Sequence of chain 1.F:
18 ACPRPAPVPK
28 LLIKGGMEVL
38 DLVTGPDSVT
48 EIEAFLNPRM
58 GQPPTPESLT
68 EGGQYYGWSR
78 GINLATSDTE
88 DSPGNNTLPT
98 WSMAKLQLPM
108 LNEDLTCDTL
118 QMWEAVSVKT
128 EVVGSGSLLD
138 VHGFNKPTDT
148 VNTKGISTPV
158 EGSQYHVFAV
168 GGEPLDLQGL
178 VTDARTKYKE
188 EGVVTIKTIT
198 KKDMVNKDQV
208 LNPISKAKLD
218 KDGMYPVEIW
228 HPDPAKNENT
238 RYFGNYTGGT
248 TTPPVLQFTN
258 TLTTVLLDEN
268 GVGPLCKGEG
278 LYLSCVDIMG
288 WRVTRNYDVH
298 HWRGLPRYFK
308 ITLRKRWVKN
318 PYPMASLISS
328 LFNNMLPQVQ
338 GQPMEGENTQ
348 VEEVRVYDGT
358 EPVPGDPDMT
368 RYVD

Binding-site contacts:
Ligand atom O3 contacts residue VAL296 of chain 1.F at 4.3 Å.
Ligand atom C2 contacts residue GLY78 of chain 1.F at 4.1 Å.
Ligand atom C3 contacts residue VAL296 of chain 1.F at 3.7 Å (hydrophobic).
Ligand atom C8 contacts residue ARG77 of chain 1.F at 4.1 Å.
Ligand atom O8 contacts residue GLU87 of chain 1.F at 3.9 Å.
Ligand atom O4 contacts residue ILE79 of chain 1.F at 3.6 Å (h-bond).
Ligand atom O1A contacts residue ARG77 of chain 1.F at 3.0 Å (salt-bridge).
Ligand atom O4 contacts residue THR291 of chain 1.F at 3.4 Å.
Ligand atom O8 contacts residue TYR72 of chain 1.F at 3.9 Å.
Ligand atom O1A contacts residue SER89 of chain 1.F at 4.1 Å.
Ligand atom C5 contacts residue TYR72 of chain 1.F at 3.5 Å (hydrophobic).
Ligand atom C6 contacts residue ARG77 of chain 1.F at 4.3 Å.
Ligand atom C1 contacts residue SER89 of chain 1.F at 4.2 Å.
Ligand atom O1A contacts residue GLY78 of chain 1.F at 3.7 Å.
Ligand atom O3 contacts residue GLY78 of chain 1.F at 3.6 Å.
Ligand atom C1 contacts residue GLY78 of chain 1.F at 4.1 Å.
Ligand atom C10 contacts residue TYR72 of chain 1.F at 4.1 Å (hydrophobic).
Ligand atom C6 contacts residue ASN93 of chain 1.F at 3.1 Å.
Ligand atom O4 contacts residue GLY78 of chain 1.F at 3.2 Å.
Ligand atom O8 contacts residue ARG77 of chain 1.F at 3.1 Å (salt-bridge).
Ligand atom O1B contacts residue ARG77 of chain 1.F at 2.5 Å (salt-bridge).
Ligand atom C3 contacts residue GLY78 of chain 1.F at 4.1 Å.
Ligand atom C6 contacts residue TYR72 of chain 1.F at 3.8 Å (hydrophobic).
Ligand atom C4 contacts residue GLY78 of chain 1.F at 3.4 Å.
Ligand atom O4 contacts residue HIS298 of chain 1.F at 3.0 Å (h-bond).
Ligand atom O4 contacts residue ASN80 of chain 1.F at 4.0 Å.
Ligand atom C5 contacts residue ASN93 of chain 1.F at 4.1 Å.
Ligand atom O1A contacts residue TYR72 of chain 1.F at 3.1 Å.
Ligand atom C1 contacts residue ARG77 of chain 1.F at 3.1 Å.
Ligand atom O1B contacts residue SER89 of chain 1.F at 3.5 Å (h-bond).
Ligand atom C11 contacts residue ASP85 of chain 5.F at 4.2 Å.
Ligand atom C3 contacts residue GLY78 of chain 1.F at 3.9 Å.
Ligand atom N5 contacts residue TYR72 of chain 1.F at 3.0 Å (h-bond).
Ligand atom C4 contacts residue TYR72 of chain 1.F at 3.4 Å (hydrophobic).
Ligand atom C1 contacts residue TYR72 of chain 1.F at 4.0 Å (hydrophobic).
Ligand atom C4 contacts residue HIS298 of chain 1.F at 4.0 Å.
Ligand atom O4 contacts residue TYR72 of chain 1.F at 3.8 Å.
Ligand atom C3 contacts residue HIS298 of chain 1.F at 4.1 Å.
Ligand atom C3 contacts residue ARG77 of chain 1.F at 4.1 Å.
Ligand atom O6 contacts residue ASN93 of chain 1.F at 3.0 Å (h-bond).

Sequence of chain 5.F:
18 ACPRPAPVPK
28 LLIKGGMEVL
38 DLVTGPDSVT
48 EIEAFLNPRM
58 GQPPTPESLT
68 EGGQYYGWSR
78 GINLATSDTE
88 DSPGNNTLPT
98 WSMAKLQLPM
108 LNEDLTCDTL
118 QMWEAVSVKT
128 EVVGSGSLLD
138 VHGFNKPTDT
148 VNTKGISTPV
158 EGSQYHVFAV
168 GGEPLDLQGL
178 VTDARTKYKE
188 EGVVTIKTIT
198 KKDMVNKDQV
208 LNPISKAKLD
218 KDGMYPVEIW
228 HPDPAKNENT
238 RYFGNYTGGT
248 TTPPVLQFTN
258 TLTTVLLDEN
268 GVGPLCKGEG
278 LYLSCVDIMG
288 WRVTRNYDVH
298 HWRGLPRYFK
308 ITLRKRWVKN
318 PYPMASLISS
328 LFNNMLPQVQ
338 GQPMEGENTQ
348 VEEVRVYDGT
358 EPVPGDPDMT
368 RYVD

A small-molecule ligand and the protein it binds are described below.
Small molecule (SMILES): CC(=O)N[C@@H]1[C@@H](O[C@@H]2O[C@H](CO)[C@H](O)[C@H](O[C@]3(C(=O)O)C[C@H](O)[C@@H](NC(C)=O)[C@H]([C@H](O)[C@H](O)CO)O3)[C@H]2O)[C@H](O)[C@@H](CO[C@]2(C(=O)O)C[C@H](O)[C@@H](NC(C)=O)[C@H]([C@H](O)[C@H](O)CO)O2)O[C@H]1O